Binding-site contacts:
Ligand atom C5 contacts residue ASN21 of chain 3.E at 3.3 Å.
Ligand atom N2 contacts residue ASN21 of chain 3.E at 3.3 Å (h-bond).
Ligand atom C6 contacts residue ASN21 of chain 3.E at 3.3 Å.
Ligand atom O7 contacts residue ASN21 of chain 3.E at 4.0 Å.
Ligand atom C1 contacts residue ASN21 of chain 3.E at 1.4 Å.
Ligand atom C3 contacts residue ASN21 of chain 3.E at 3.7 Å.
Ligand atom C4 contacts residue ASN21 of chain 3.E at 3.8 Å.
Ligand atom O6 contacts residue ASN21 of chain 3.E at 4.3 Å.
Ligand atom C7 contacts residue ASN21 of chain 3.E at 4.0 Å.
Ligand atom O5 contacts residue ASN21 of chain 3.E at 2.5 Å (h-bond).
Ligand atom C2 contacts residue ASN21 of chain 3.E at 2.5 Å.

Sequence of chain 3.E:
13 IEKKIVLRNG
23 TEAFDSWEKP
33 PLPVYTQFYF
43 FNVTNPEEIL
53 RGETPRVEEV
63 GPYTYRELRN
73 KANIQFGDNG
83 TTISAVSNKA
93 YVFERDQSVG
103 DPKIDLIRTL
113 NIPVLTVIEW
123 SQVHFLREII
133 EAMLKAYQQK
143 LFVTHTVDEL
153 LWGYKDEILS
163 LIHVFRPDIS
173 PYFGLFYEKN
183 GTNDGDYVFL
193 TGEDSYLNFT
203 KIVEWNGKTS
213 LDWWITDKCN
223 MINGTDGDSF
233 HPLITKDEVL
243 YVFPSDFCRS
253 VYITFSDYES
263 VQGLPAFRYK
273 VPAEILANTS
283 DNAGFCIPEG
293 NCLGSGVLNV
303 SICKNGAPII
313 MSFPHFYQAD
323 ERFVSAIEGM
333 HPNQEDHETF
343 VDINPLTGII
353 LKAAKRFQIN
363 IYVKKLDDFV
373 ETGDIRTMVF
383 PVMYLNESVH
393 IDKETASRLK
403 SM

A protein and the small-molecule ligand that binds it are described below.
Small molecule (SMILES): CC(=O)N[C@@H]1[C@@H](O)[C@H](O)[C@@H](CO)O[C@H]1O